Binding-site contacts:
Ligand atom C5 contacts residue ASN243 of chain 1.C at 3.8 Å.
Ligand atom C7 contacts residue ASN243 of chain 1.C at 3.3 Å.
Ligand atom N2 contacts residue ASN243 of chain 1.C at 2.9 Å (h-bond).
Ligand atom O7 contacts residue ASN243 of chain 1.C at 3.3 Å (h-bond).
Ligand atom C2 contacts residue ASN243 of chain 1.C at 2.5 Å.
Ligand atom C1 contacts residue ASN243 of chain 1.C at 1.5 Å.
Ligand atom C8 contacts residue ASN243 of chain 1.C at 4.4 Å.
Ligand atom O5 contacts residue ASN243 of chain 1.C at 2.5 Å (h-bond).
Ligand atom C3 contacts residue ASN243 of chain 1.C at 3.9 Å.
Ligand atom C4 contacts residue ASN243 of chain 1.C at 4.4 Å.

Sequence of chain 1.C:
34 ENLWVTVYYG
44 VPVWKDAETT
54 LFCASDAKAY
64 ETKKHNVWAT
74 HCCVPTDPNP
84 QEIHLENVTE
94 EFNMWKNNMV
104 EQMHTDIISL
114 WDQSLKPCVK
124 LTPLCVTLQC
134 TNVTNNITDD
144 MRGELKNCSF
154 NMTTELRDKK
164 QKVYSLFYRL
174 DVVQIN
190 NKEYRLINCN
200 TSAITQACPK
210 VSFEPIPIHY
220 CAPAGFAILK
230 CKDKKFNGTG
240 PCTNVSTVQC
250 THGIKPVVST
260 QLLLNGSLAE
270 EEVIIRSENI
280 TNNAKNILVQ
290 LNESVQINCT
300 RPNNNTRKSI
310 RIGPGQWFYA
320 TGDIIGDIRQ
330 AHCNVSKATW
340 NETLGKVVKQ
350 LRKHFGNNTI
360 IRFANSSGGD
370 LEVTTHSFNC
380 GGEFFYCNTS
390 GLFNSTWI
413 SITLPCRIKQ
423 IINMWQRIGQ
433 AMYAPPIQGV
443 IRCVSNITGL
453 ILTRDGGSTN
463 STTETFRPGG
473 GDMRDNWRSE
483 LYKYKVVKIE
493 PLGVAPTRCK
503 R

This protein binds this small molecule.
Small molecule (SMILES): CC(=O)N[C@@H]1[C@@H](O)[C@H](O)[C@@H](CO)O[C@H]1O